A protein and the small-molecule ligand that binds it are described below.
Small molecule (SMILES): Nc1nc2c(ncn2[C@H]2C[C@H](O)[C@@H](CO[P](=O)(O)O[P](=O)(O)OP(=O)(O)O)O2)c(=O)[nH]1

Binding-site contacts:
Ligand atom PB contacts residue LYS209 of chain 1.O at 3.6 Å.
Ligand atom O2B contacts residue CYS55 of chain 1.O at 3.3 Å (h-bond).
Ligand atom PA contacts residue MG1 of chain 1.EC at 3.4 Å.
Ligand atom C6 contacts residue PHE157 of chain 1.O at 3.3 Å (hydrophobic).
Ligand atom O2G contacts residue SER59 of chain 1.O at 2.3 Å (h-bond).
Ligand atom N1 contacts residue GLN120 of chain 1.O at 3.0 Å (h-bond).
Ligand atom O4' contacts residue LEU102 of chain 1.O at 3.6 Å.
Ligand atom N2 contacts residue MET161 of chain 1.O at 3.0 Å.
Ligand atom C6 contacts residue GLN120 of chain 1.O at 3.4 Å.
Ligand atom O1A contacts residue GLU76 of chain 1.O at 3.2 Å (salt-bridge).
Ligand atom O3A contacts residue MG1 of chain 1.EC at 3.6 Å.
Ligand atom PG contacts residue MG1 of chain 1.EC at 3.0 Å.
Ligand atom O3A contacts residue CYS55 of chain 1.O at 3.2 Å (h-bond).
Ligand atom PG contacts residue SER59 of chain 1.O at 3.3 Å.
Ligand atom O1G contacts residue MG1 of chain 1.EC at 1.9 Å.
Ligand atom O3G contacts residue GLY57 of chain 1.O at 2.9 Å (h-bond).
Ligand atom N2 contacts residue TYR221 of chain 1.O at 3.5 Å (h-bond).
Ligand atom O1G contacts residue SER59 of chain 1.O at 3.1 Å (h-bond).
Ligand atom C3' contacts residue TYR106 of chain 1.O at 3.2 Å (hydrophobic).
Ligand atom O3B contacts residue MG1 of chain 1.EC at 3.4 Å.
Ligand atom O3G contacts residue SER59 of chain 1.O at 3.6 Å.
Ligand atom N2 contacts residue PHE105 of chain 1.O at 3.3 Å.
Ligand atom O3G contacts residue SER56 of chain 1.O at 3.6 Å.
Ligand atom N7 contacts residue ARG127 of chain 1.O at 2.8 Å (salt-bridge).
Ligand atom O3' contacts residue TYR106 of chain 1.O at 2.4 Å (h-bond).
Ligand atom C2' contacts residue TYR106 of chain 1.O at 3.0 Å (hydrophobic).
Ligand atom O6 contacts residue PHE157 of chain 1.O at 3.1 Å.
Ligand atom O3G contacts residue LYS58 of chain 1.O at 2.9 Å (salt-bridge).
Ligand atom N1 contacts residue PHE157 of chain 1.O at 3.4 Å.
Ligand atom O3B contacts residue CYS55 of chain 1.O at 3.4 Å.
Ligand atom O2A contacts residue ARG149 of chain 1.O at 2.8 Å (salt-bridge).
Ligand atom O2A contacts residue LYS58 of chain 1.O at 3.5 Å (salt-bridge).
Ligand atom O1B contacts residue MG1 of chain 1.EC at 1.9 Å.
Ligand atom N3 contacts residue LEU102 of chain 1.O at 3.5 Å.
Ligand atom O6 contacts residue ARG127 of chain 1.O at 3.6 Å.
Ligand atom O6 contacts residue GLN120 of chain 1.O at 3.1 Å (h-bond).
Ligand atom O2B contacts residue LYS209 of chain 1.O at 2.5 Å (salt-bridge).
Ligand atom O6 contacts residue ASP154 of chain 1.O at 3.4 Å (salt-bridge).
Ligand atom PB contacts residue MG1 of chain 1.EC at 3.0 Å.
Ligand atom O1A contacts residue MG1 of chain 1.EC at 2.2 Å.

Sequence of chain 1.O:
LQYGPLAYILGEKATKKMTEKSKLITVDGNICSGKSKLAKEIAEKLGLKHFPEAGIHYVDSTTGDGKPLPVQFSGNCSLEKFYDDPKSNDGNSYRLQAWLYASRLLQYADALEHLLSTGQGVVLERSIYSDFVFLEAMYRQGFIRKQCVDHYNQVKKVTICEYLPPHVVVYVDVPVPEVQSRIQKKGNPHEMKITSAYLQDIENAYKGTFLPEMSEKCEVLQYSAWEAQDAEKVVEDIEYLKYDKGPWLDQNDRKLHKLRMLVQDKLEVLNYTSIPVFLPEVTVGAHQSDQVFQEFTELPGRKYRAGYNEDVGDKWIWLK